Binding-site contacts:
Ligand atom C12 contacts residue LEU158 of chain 1.A at 3.8 Å (hydrophobic).
Ligand atom C10 contacts residue ILE32 of chain 1.A at 3.6 Å (hydrophobic).
Ligand atom C4 contacts residue ASP103 of chain 1.A at 3.3 Å.
Ligand atom C10 contacts residue LEU158 of chain 1.A at 4.0 Å (hydrophobic).
Ligand atom C13 contacts residue ALA53 of chain 1.A at 3.5 Å (hydrophobic).
Ligand atom C13 contacts residue ASP103 of chain 1.A at 3.7 Å.
Ligand atom C1 contacts residue LEU102 of chain 1.A at 3.6 Å (hydrophobic).
Ligand atom C8 contacts residue LEU158 of chain 1.A at 3.7 Å (hydrophobic).
Ligand atom N20 contacts residue LYS55 of chain 1.A at 3.0 Å (salt-bridge).
Ligand atom C2 contacts residue LEU158 of chain 1.A at 3.4 Å (hydrophobic).
Ligand atom N19 contacts residue ASP170 of chain 1.A at 3.5 Å (salt-bridge).
Ligand atom C5 contacts residue THR108 of chain 1.A at 3.7 Å.
Ligand atom O21 contacts residue ARG111 of chain 1.A at 3.2 Å (salt-bridge).
Ligand atom C4 contacts residue ALA53 of chain 1.A at 3.4 Å (hydrophobic).
Ligand atom C8 contacts residue TYR104 of chain 1.A at 3.4 Å (hydrophobic).
Ligand atom C16 contacts residue ASP170 of chain 1.A at 3.6 Å.
Ligand atom C4 contacts residue LEU102 of chain 1.A at 4.1 Å (hydrophobic).
Ligand atom O22 contacts residue LEU158 of chain 1.A at 3.4 Å.
Ligand atom C4 contacts residue LEU158 of chain 1.A at 3.7 Å (hydrophobic).
Ligand atom C17 contacts residue PHE37 of chain 1.A at 3.6 Å (hydrophobic).
Ligand atom O22 contacts residue TYR104 of chain 1.A at 3.3 Å.
Ligand atom C6 contacts residue ILE32 of chain 1.A at 3.5 Å (hydrophobic).
Ligand atom O22 contacts residue ALA53 of chain 1.A at 3.7 Å.
Ligand atom C17 contacts residue ASP170 of chain 1.A at 3.5 Å.
Ligand atom C12 contacts residue ILE32 of chain 1.A at 3.7 Å (hydrophobic).
Ligand atom C12 contacts residue VAL105 of chain 1.A at 3.8 Å (hydrophobic).
Ligand atom O22 contacts residue ASP103 of chain 1.A at 3.5 Å (salt-bridge).
Ligand atom C3 contacts residue ILE32 of chain 1.A at 2.9 Å (hydrophobic).
Ligand atom C2 contacts residue VAL105 of chain 1.A at 3.8 Å (hydrophobic).
Ligand atom N19 contacts residue LYS55 of chain 1.A at 3.9 Å.
Ligand atom N20 contacts residue ASP170 of chain 1.A at 3.2 Å.
Ligand atom C13 contacts residue LEU158 of chain 1.A at 3.3 Å (hydrophobic).
Ligand atom C16 contacts residue LYS55 of chain 1.A at 3.6 Å.
Ligand atom O23 contacts residue VAL40 of chain 1.A at 3.7 Å.
Ligand atom C9 contacts residue LEU158 of chain 1.A at 3.6 Å (hydrophobic).
Ligand atom C4 contacts residue VAL80 of chain 1.A at 4.0 Å (hydrophobic).
Ligand atom O22 contacts residue VAL105 of chain 1.A at 3.3 Å (h-bond).
Ligand atom C2 contacts residue THR108 of chain 1.A at 4.0 Å.
Ligand atom C17 contacts residue LYS55 of chain 1.A at 3.7 Å.
Ligand atom C8 contacts residue VAL105 of chain 1.A at 2.8 Å (hydrophobic).

Sequence of chain 1.A:
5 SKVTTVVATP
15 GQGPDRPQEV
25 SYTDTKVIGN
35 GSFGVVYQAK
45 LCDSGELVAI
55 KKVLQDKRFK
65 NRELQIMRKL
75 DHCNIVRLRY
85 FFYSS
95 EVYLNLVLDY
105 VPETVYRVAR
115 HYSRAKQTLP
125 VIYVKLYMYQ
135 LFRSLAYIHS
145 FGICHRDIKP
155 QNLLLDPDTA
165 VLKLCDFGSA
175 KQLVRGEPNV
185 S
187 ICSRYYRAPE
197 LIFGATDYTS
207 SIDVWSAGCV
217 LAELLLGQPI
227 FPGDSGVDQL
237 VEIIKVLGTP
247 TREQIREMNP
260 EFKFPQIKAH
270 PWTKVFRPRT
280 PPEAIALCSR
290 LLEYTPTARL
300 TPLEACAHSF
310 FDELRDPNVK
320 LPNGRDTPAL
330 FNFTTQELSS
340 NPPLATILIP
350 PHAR

A protein and the small-molecule ligand that binds it are described below.
Small molecule (SMILES): Cc1nnc(-c2ccc3occ(-c4ccc([S@](C)=O)cc4)c3c2)o1